Sequence of chain 5.E:
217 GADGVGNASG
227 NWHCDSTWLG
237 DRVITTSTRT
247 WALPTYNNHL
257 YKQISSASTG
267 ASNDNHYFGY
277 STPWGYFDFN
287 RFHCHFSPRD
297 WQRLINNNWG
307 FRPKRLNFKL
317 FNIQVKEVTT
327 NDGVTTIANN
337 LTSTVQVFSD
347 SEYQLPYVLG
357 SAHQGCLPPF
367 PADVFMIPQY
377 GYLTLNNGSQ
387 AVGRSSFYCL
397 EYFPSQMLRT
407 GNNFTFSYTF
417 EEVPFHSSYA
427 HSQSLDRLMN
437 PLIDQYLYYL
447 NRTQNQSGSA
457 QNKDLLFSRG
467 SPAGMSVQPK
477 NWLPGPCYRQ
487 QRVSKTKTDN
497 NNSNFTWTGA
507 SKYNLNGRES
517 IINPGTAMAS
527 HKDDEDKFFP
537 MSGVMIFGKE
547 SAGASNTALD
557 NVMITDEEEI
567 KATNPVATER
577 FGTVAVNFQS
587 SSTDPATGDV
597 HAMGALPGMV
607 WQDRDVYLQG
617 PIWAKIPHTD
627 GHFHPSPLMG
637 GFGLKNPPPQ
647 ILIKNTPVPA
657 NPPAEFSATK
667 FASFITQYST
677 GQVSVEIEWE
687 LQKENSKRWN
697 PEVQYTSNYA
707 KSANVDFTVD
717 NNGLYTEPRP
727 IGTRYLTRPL

This small molecule binds to this protein.
Small molecule (SMILES): Nc1ncnc2[nH]cnc12

Binding-site contacts:
Ligand atom N6 contacts residue GLY637 of chain 5.E at 3.4 Å (h-bond).
Ligand atom N1 contacts residue PRO631 of chain 5.E at 4.2 Å.
Ligand atom C6 contacts residue SER632 of chain 5.E at 4.0 Å.
Ligand atom C5 contacts residue PRO420 of chain 5.E at 4.5 Å (hydrophobic).
Ligand atom N3 contacts residue GLY639 of chain 5.E at 4.2 Å.
Ligand atom C5 contacts residue PRO631 of chain 5.E at 4.4 Å (hydrophobic).
Ligand atom C6 contacts residue GLY639 of chain 5.E at 3.7 Å.
Ligand atom N7 contacts residue SER632 of chain 5.E at 3.7 Å.
Ligand atom C5 contacts residue SER632 of chain 5.E at 3.9 Å.
Ligand atom N7 contacts residue HIS630 of chain 5.E at 3.7 Å.
Ligand atom N1 contacts residue GLY639 of chain 5.E at 3.0 Å (h-bond).
Ligand atom N7 contacts residue ASP609 of chain 5.E at 4.0 Å.
Ligand atom N1 contacts residue PHE638 of chain 5.E at 4.1 Å.
Ligand atom C2 contacts residue PRO631 of chain 5.E at 4.2 Å (hydrophobic).
Ligand atom C4 contacts residue PRO631 of chain 5.E at 4.2 Å (hydrophobic).
Ligand atom N3 contacts residue PRO631 of chain 5.E at 4.1 Å.
Ligand atom N9 contacts residue HIS630 of chain 5.E at 4.4 Å.
Ligand atom C6 contacts residue PRO631 of chain 5.E at 4.3 Å (hydrophobic).
Ligand atom N6 contacts residue SER632 of chain 5.E at 3.6 Å.
Ligand atom N6 contacts residue PRO633 of chain 5.E at 4.4 Å.
Ligand atom C2 contacts residue GLY639 of chain 5.E at 2.9 Å.
Ligand atom N6 contacts residue GLY639 of chain 5.E at 3.5 Å (h-bond).
Ligand atom C8 contacts residue HIS630 of chain 5.E at 3.3 Å.
Ligand atom C2 contacts residue ILE622 of chain 5.E at 4.3 Å (hydrophobic).
Ligand atom N9 contacts residue PRO631 of chain 5.E at 3.8 Å.
Ligand atom N6 contacts residue PHE638 of chain 5.E at 3.7 Å.